Sequence of chain 41.C:
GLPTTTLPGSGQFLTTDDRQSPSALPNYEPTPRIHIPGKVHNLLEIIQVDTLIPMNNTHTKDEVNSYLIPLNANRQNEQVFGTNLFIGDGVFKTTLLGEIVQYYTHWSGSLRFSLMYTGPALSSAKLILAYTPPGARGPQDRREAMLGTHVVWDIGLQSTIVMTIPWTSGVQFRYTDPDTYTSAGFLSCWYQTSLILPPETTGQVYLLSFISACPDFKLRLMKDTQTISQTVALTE

This protein binds this small molecule.
Small molecule (SMILES): Cc1cc(CCCCCCCOc2ccc(C3=N[C@@H](C)CO3)cc2)on1

Binding-site contacts:
Ligand atom C5C contacts residue ILE104 of chain 41.A at 3.6 Å (hydrophobic).
Ligand atom C5B contacts residue LEU106 of chain 41.A at 3.7 Å (hydrophobic).
Ligand atom O1 contacts residue ALA24 of chain 41.C at 3.6 Å.
Ligand atom C3 contacts residue PRO174 of chain 41.A at 3.8 Å (hydrophobic).
Ligand atom C4C contacts residue TYR152 of chain 41.A at 3.8 Å (hydrophobic).
Ligand atom C1C contacts residue TYR152 of chain 41.A at 4.0 Å (hydrophobic).
Ligand atom C7C contacts residue TYR128 of chain 41.A at 3.6 Å (hydrophobic).
Ligand atom N2 contacts residue ALA24 of chain 41.C at 3.4 Å.
Ligand atom O1 contacts residue VAL188 of chain 41.A at 3.8 Å.
Ligand atom C5C contacts residue TYR128 of chain 41.A at 3.5 Å (hydrophobic).
Ligand atom O1 contacts residue TYR152 of chain 41.A at 3.9 Å.
Ligand atom C1B contacts residue MET221 of chain 41.A at 4.0 Å (hydrophobic).
Ligand atom C2B contacts residue MET221 of chain 41.A at 3.6 Å (hydrophobic).
Ligand atom C5B contacts residue TYR197 of chain 41.A at 3.7 Å (hydrophobic).
Ligand atom C6C contacts residue MET221 of chain 41.A at 3.7 Å (hydrophobic).
Ligand atom C3 contacts residue PHE186 of chain 41.A at 3.8 Å (hydrophobic).
Ligand atom N2 contacts residue PHE186 of chain 41.A at 3.7 Å.
Ligand atom N2 contacts residue PRO174 of chain 41.A at 3.9 Å.
Ligand atom C6C contacts residue VAL191 of chain 41.A at 3.2 Å (hydrophobic).
Ligand atom C4 contacts residue MET224 of chain 41.A at 3.8 Å (hydrophobic).
Ligand atom C7C contacts residue TYR197 of chain 41.A at 3.8 Å (hydrophobic).
Ligand atom C4C contacts residue ILE104 of chain 41.A at 3.7 Å (hydrophobic).
Ligand atom CM1 contacts residue SER107 of chain 41.A at 3.6 Å.
Ligand atom O1 contacts residue PHE186 of chain 41.A at 3.5 Å.
Ligand atom C3C contacts residue TYR128 of chain 41.A at 3.9 Å (hydrophobic).
Ligand atom C2C contacts residue VAL188 of chain 41.A at 3.2 Å (hydrophobic).
Ligand atom C4 contacts residue TYR152 of chain 41.A at 3.9 Å (hydrophobic).
Ligand atom C31 contacts residue VAL176 of chain 41.A at 3.3 Å (hydrophobic).
Ligand atom C31 contacts residue ALA150 of chain 41.A at 3.5 Å (hydrophobic).
Ligand atom C3C contacts residue VAL188 of chain 41.A at 3.3 Å (hydrophobic).
Ligand atom C3B contacts residue MET221 of chain 41.A at 4.0 Å (hydrophobic).
Ligand atom O1B contacts residue TYR128 of chain 41.A at 3.9 Å.
Ligand atom C6B contacts residue TYR197 of chain 41.A at 3.6 Å (hydrophobic).
Ligand atom C31 contacts residue PRO174 of chain 41.A at 3.4 Å (hydrophobic).
Ligand atom C5 contacts residue PHE186 of chain 41.A at 3.5 Å (hydrophobic).
Ligand atom O1B contacts residue MET221 of chain 41.A at 3.4 Å.
Ligand atom O1B contacts residue ILE104 of chain 41.A at 3.8 Å.
Ligand atom C5 contacts residue TYR152 of chain 41.A at 3.8 Å (hydrophobic).
Ligand atom C31 contacts residue SER175 of chain 41.A at 3.6 Å.
Ligand atom C4 contacts residue PHE186 of chain 41.A at 3.6 Å (hydrophobic).

Sequence of chain 41.A:
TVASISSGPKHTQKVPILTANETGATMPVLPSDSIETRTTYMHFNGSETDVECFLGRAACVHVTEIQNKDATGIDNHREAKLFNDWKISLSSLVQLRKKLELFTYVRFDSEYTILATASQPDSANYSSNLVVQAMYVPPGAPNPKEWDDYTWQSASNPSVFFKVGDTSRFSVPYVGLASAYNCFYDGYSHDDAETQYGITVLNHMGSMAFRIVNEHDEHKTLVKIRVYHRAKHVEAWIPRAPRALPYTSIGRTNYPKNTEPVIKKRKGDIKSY